Binding-site contacts:
Ligand atom NE1 contacts residue ALA44 of chain 1.Q at 3.8 Å.
Ligand atom CB contacts residue THR28 of chain 1.R at 3.4 Å.
Ligand atom O contacts residue GLY25 of chain 1.R at 3.0 Å (h-bond).
Ligand atom OXT contacts residue THR47 of chain 1.Q at 2.5 Å (h-bond).
Ligand atom NE1 contacts residue GLN45 of chain 1.Q at 2.9 Å (h-bond).
Ligand atom N contacts residue GLY25 of chain 1.R at 2.6 Å (h-bond).
Ligand atom O contacts residue THR47 of chain 1.Q at 3.6 Å.
Ligand atom NE1 contacts residue SER51 of chain 1.R at 4.0 Å.
Ligand atom CZ3 contacts residue GLY21 of chain 1.Q at 3.6 Å.
Ligand atom CA contacts residue THR28 of chain 1.R at 3.2 Å.
Ligand atom CE2 contacts residue GLN45 of chain 1.Q at 3.9 Å.
Ligand atom N contacts residue THR28 of chain 1.R at 2.9 Å (h-bond).
Ligand atom CE2 contacts residue ALA44 of chain 1.Q at 3.9 Å (hydrophobic).
Ligand atom CD1 contacts residue SER51 of chain 1.R at 3.4 Å.
Ligand atom C contacts residue THR50 of chain 1.Q at 4.0 Å.
Ligand atom CD1 contacts residue GLN45 of chain 1.Q at 3.7 Å.
Ligand atom CB contacts residue SER51 of chain 1.R at 3.5 Å.
Ligand atom C contacts residue THR47 of chain 1.Q at 3.5 Å.
Ligand atom CZ2 contacts residue ILE53 of chain 1.Q at 3.9 Å (hydrophobic).
Ligand atom CD1 contacts residue THR47 of chain 1.Q at 3.8 Å.
Ligand atom CB contacts residue THR23 of chain 1.R at 3.8 Å.
Ligand atom O contacts residue SER51 of chain 1.R at 2.8 Å (h-bond).
Ligand atom N contacts residue ARG24 of chain 1.R at 3.9 Å.
Ligand atom O contacts residue ARG24 of chain 1.R at 3.6 Å.
Ligand atom CA contacts residue GLY25 of chain 1.R at 3.5 Å.
Ligand atom CZ2 contacts residue THR50 of chain 1.Q at 4.0 Å.
Ligand atom CA contacts residue SER51 of chain 1.R at 4.0 Å.
Ligand atom N contacts residue THR23 of chain 1.R at 3.0 Å (h-bond).
Ligand atom CE3 contacts residue HIS32 of chain 1.Q at 3.9 Å.
Ligand atom CZ2 contacts residue ALA44 of chain 1.Q at 3.8 Å (hydrophobic).
Ligand atom CH2 contacts residue GLY21 of chain 1.Q at 3.5 Å.
Ligand atom C contacts residue SER51 of chain 1.R at 3.6 Å.
Ligand atom CG contacts residue SER51 of chain 1.R at 3.8 Å.
Ligand atom CZ3 contacts residue HIS32 of chain 1.Q at 4.0 Å.
Ligand atom CA contacts residue THR23 of chain 1.R at 4.0 Å.
Ligand atom N contacts residue ASP27 of chain 1.R at 3.0 Å (salt-bridge).
Ligand atom OXT contacts residue THR50 of chain 1.Q at 2.9 Å (h-bond).
Ligand atom OXT contacts residue HIS31 of chain 1.Q at 4.0 Å.
Ligand atom C contacts residue GLY25 of chain 1.R at 3.4 Å.
Ligand atom OXT contacts residue HIS49 of chain 1.Q at 3.8 Å.

A small-molecule ligand and the protein it binds are described below.
Small molecule (SMILES): N[C@@H](Cc1c[nH]c2ccccc12)C(=O)O

Sequence of chain 1.Q:
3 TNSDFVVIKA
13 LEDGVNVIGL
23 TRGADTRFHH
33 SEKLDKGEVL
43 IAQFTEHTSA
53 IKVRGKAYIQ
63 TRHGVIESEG

Sequence of chain 1.R:
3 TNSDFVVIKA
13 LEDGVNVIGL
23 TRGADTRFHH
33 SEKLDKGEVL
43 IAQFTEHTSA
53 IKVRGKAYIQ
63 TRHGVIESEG